A protein and the small-molecule ligand that binds it are described below.
Small molecule (SMILES): CC(=O)N[C@@H]1[C@@H](O)[C@H](O)[C@@H](CO)O[C@H]1O

Binding-site contacts:
Ligand atom C1 contacts residue ASN212 of chain 25.E at 1.4 Å.
Ligand atom C2 contacts residue ASN212 of chain 25.E at 2.4 Å.
Ligand atom O5 contacts residue ASN212 of chain 25.E at 2.4 Å (h-bond).
Ligand atom C1 contacts residue ILE211 of chain 25.E at 4.2 Å (hydrophobic).
Ligand atom C5 contacts residue ASN212 of chain 25.E at 3.7 Å.
Ligand atom N2 contacts residue ILE211 of chain 25.E at 4.3 Å.
Ligand atom C7 contacts residue ASN212 of chain 25.E at 3.9 Å.
Ligand atom O7 contacts residue ASN212 of chain 25.E at 4.5 Å.
Ligand atom N2 contacts residue ASN212 of chain 25.E at 2.9 Å (h-bond).
Ligand atom C3 contacts residue ASN212 of chain 25.E at 3.8 Å.
Ligand atom C4 contacts residue ASN212 of chain 25.E at 4.2 Å.

Sequence of chain 25.E:
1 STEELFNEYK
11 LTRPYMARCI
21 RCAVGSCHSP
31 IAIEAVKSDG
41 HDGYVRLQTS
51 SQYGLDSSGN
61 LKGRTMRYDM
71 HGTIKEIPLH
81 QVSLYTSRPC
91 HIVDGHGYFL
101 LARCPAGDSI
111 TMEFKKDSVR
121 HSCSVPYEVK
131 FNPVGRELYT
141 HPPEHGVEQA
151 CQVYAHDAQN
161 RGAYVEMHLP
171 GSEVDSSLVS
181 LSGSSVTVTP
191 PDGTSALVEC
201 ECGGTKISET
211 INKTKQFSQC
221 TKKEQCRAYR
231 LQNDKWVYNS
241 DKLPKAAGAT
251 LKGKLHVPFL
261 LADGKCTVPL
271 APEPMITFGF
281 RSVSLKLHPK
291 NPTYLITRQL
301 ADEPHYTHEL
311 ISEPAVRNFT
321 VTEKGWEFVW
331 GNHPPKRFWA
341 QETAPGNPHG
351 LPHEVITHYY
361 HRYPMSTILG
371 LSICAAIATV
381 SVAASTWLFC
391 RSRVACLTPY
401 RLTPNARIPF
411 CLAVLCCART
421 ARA